Binding-site contacts:
Ligand atom NAI contacts residue ASP344 of chain 1.A at 3.0 Å (salt-bridge).
Ligand atom CAD contacts residue TRP464 of chain 1.A at 3.5 Å (hydrophobic).
Ligand atom CAH contacts residue TRP393 of chain 1.A at 3.4 Å (hydrophobic).
Ligand atom OAQ contacts residue GLU345 of chain 1.A at 3.4 Å (salt-bridge).
Ligand atom OAM contacts residue TRP433 of chain 1.A at 2.8 Å (h-bond).
Ligand atom NAO contacts residue TRP433 of chain 1.A at 3.1 Å.
Ligand atom CAD contacts residue GLU466 of chain 1.A at 3.4 Å.
Ligand atom CAP contacts residue TRP433 of chain 1.A at 3.4 Å (hydrophobic).
Ligand atom CAP contacts residue GLU345 of chain 1.A at 3.4 Å.
Ligand atom CAE contacts residue TRP464 of chain 1.A at 3.5 Å (hydrophobic).
Ligand atom CAB contacts residue GLU345 of chain 1.A at 3.2 Å.
Ligand atom CAG contacts residue TRP464 of chain 1.A at 3.5 Å (hydrophobic).
Ligand atom CAF contacts residue LEU431 of chain 1.A at 3.6 Å (hydrophobic).
Ligand atom NAI contacts residue GLU345 of chain 1.A at 3.4 Å (salt-bridge).
Ligand atom NAY contacts residue GLU345 of chain 1.A at 2.5 Å (salt-bridge).
Ligand atom CAX contacts residue TRP433 of chain 1.A at 3.5 Å (hydrophobic).
Ligand atom OAQ contacts residue TRP433 of chain 1.A at 3.1 Å.
Ligand atom OAN contacts residue TRP464 of chain 1.A at 3.3 Å.
Ligand atom OAJ contacts residue TRP464 of chain 1.A at 3.4 Å.
Ligand atom CAF contacts residue TRP464 of chain 1.A at 3.6 Å (hydrophobic).
Ligand atom OAM contacts residue TRP464 of chain 1.A at 3.7 Å.
Ligand atom CAA contacts residue GLU345 of chain 1.A at 3.5 Å.
Ligand atom CAF contacts residue ASP420 of chain 1.A at 3.2 Å.
Ligand atom OAM contacts residue ASP420 of chain 1.A at 2.7 Å (salt-bridge).
Ligand atom CAC contacts residue TRP464 of chain 1.A at 3.5 Å (hydrophobic).
Ligand atom CAG contacts residue ASP344 of chain 1.A at 3.7 Å.
Ligand atom CAT contacts residue TRP433 of chain 1.A at 3.4 Å (hydrophobic).
Ligand atom OAJ contacts residue ARG193 of chain 1.A at 2.8 Å (salt-bridge).
Ligand atom CAG contacts residue TYR418 of chain 1.A at 3.4 Å (hydrophobic).
Ligand atom CAH contacts residue ASP344 of chain 1.A at 3.5 Å.
Ligand atom OAL contacts residue TRP433 of chain 1.A at 3.5 Å (h-bond).
Ligand atom NAY contacts residue TRP393 of chain 1.A at 3.7 Å.
Ligand atom CAS contacts residue TRP433 of chain 1.A at 3.5 Å (hydrophobic).
Ligand atom OAN contacts residue TYR418 of chain 1.A at 2.6 Å (h-bond).
Ligand atom OAR contacts residue GLU345 of chain 1.A at 2.8 Å (salt-bridge).
Ligand atom OAK contacts residue GLU466 of chain 1.A at 2.6 Å (salt-bridge).
Ligand atom CAH contacts residue TYR418 of chain 1.A at 3.5 Å (hydrophobic).
Ligand atom OAJ contacts residue HIS281 of chain 1.A at 3.6 Å.
Ligand atom CAF contacts residue TRP433 of chain 1.A at 3.6 Å (hydrophobic).
Ligand atom OAM contacts residue MET421 of chain 1.A at 3.6 Å.

A protein and the small-molecule ligand that binds it are described below.
Small molecule (SMILES): CC(=O)N[C@H]1/C(=N/OC(=O)Nc2ccccc2)O[C@H](CO)[C@H](O)[C@@H]1O

Sequence of chain 1.A:
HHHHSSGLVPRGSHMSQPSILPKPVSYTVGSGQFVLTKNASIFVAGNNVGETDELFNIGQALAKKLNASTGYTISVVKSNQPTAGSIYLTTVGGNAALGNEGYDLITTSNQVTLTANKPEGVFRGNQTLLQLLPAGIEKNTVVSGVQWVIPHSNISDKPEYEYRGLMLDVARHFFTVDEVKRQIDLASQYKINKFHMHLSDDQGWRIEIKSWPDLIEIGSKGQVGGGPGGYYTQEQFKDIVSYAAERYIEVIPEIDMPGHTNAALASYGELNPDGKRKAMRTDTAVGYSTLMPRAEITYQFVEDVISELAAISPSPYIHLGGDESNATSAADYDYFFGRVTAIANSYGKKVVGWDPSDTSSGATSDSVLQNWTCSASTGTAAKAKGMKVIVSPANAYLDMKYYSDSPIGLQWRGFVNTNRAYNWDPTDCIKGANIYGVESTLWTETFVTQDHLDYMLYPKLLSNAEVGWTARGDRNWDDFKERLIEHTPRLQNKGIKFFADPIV